Binding-site contacts:
Ligand atom N2 contacts residue ASN58 of chain 1.A at 2.9 Å (h-bond).
Ligand atom C3 contacts residue ASN58 of chain 1.A at 3.8 Å.
Ligand atom C8 contacts residue GLY13 of chain 1.F at 4.1 Å.
Ligand atom N2 contacts residue GLU57 of chain 1.A at 3.6 Å.
Ligand atom O7 contacts residue ASN58 of chain 1.A at 4.4 Å.
Ligand atom C1 contacts residue ASN58 of chain 1.A at 1.4 Å.
Ligand atom C7 contacts residue SER17 of chain 1.F at 3.0 Å.
Ligand atom O7 contacts residue SER17 of chain 1.F at 2.4 Å (h-bond).
Ligand atom C1 contacts residue GLU57 of chain 1.A at 4.3 Å.
Ligand atom C5 contacts residue ASN58 of chain 1.A at 3.6 Å.
Ligand atom C8 contacts residue GLU57 of chain 1.A at 3.9 Å.
Ligand atom C4 contacts residue ASN58 of chain 1.A at 4.2 Å.
Ligand atom C7 contacts residue GLU57 of chain 1.A at 4.3 Å.
Ligand atom C2 contacts residue ASN58 of chain 1.A at 2.4 Å.
Ligand atom N2 contacts residue SER17 of chain 1.F at 4.3 Å.
Ligand atom C7 contacts residue ASN58 of chain 1.A at 3.9 Å.
Ligand atom O5 contacts residue ASN58 of chain 1.A at 2.3 Å (h-bond).
Ligand atom C8 contacts residue SER17 of chain 1.F at 3.2 Å.

Sequence of chain 1.A:
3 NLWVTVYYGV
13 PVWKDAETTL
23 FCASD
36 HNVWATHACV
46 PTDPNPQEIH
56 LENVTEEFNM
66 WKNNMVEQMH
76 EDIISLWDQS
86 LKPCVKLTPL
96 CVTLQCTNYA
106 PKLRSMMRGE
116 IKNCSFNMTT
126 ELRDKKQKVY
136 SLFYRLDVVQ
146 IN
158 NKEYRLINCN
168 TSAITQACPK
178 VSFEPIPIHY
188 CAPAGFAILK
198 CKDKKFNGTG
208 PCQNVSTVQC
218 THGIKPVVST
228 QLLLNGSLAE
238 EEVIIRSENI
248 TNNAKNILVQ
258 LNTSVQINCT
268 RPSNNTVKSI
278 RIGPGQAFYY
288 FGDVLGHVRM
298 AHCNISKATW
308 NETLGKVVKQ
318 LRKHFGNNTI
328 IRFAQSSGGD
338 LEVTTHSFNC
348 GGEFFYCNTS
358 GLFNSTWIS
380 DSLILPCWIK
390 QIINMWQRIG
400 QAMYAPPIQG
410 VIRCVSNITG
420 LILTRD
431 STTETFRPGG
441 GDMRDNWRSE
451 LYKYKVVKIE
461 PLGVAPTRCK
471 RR

Sequence of chain 1.F:
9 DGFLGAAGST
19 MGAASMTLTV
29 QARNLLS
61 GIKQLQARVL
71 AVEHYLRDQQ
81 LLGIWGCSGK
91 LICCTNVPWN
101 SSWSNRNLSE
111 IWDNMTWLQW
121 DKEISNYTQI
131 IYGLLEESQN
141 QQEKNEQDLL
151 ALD

A protein and the small-molecule ligand that binds it are described below.
Small molecule (SMILES): CC(=O)N[C@@H]1[C@@H](O)[C@H](O)[C@@H](CO)O[C@H]1O